A protein and the small-molecule ligand that binds it are described below.
Small molecule (SMILES): CC(=O)N[C@H]1[C@H](O[C@H]2[C@H](O)[C@@H](NC(C)=O)CO[C@@H]2CO)O[C@H](CO)[C@@H](O)[C@@H]1O

Sequence of chain 1.A:
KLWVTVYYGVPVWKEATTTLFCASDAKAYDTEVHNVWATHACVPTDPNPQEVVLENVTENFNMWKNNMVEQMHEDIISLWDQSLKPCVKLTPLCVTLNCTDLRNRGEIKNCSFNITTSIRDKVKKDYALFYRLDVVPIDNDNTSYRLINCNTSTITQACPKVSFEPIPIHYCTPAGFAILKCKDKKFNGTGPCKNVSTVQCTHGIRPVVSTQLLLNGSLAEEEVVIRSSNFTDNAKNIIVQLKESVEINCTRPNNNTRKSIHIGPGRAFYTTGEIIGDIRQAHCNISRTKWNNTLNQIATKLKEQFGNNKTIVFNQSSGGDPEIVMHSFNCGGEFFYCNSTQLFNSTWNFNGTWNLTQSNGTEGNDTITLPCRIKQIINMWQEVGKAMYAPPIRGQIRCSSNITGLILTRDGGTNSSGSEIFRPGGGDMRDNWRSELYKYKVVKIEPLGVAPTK

Binding-site contacts:
Ligand atom C7 contacts residue ASN320 of chain 1.A at 3.8 Å.
Ligand atom N2 contacts residue ASN319 of chain 1.A at 4.0 Å.
Ligand atom C1 contacts residue ASN319 of chain 1.A at 3.0 Å.
Ligand atom C4 contacts residue ASN319 of chain 1.A at 3.8 Å.
Ligand atom C3 contacts residue ASN319 of chain 1.A at 3.4 Å.
Ligand atom C1 contacts residue ASN320 of chain 1.A at 3.9 Å.
Ligand atom O5 contacts residue ASN319 of chain 1.A at 3.9 Å.
Ligand atom O3 contacts residue ASN319 of chain 1.A at 4.4 Å.
Ligand atom O4 contacts residue ASN319 of chain 1.A at 4.1 Å.
Ligand atom C5 contacts residue ASN319 of chain 1.A at 3.5 Å.
Ligand atom N2 contacts residue ASN320 of chain 1.A at 4.3 Å.
Ligand atom C7 contacts residue ASN319 of chain 1.A at 4.5 Å.
Ligand atom C2 contacts residue ASN319 of chain 1.A at 3.8 Å.
Ligand atom O7 contacts residue ASN320 of chain 1.A at 3.2 Å (h-bond).
Ligand atom C8 contacts residue ASN319 of chain 1.A at 4.5 Å.
Ligand atom C2 contacts residue ASN320 of chain 1.A at 4.4 Å.